Sequence of chain 1.K:
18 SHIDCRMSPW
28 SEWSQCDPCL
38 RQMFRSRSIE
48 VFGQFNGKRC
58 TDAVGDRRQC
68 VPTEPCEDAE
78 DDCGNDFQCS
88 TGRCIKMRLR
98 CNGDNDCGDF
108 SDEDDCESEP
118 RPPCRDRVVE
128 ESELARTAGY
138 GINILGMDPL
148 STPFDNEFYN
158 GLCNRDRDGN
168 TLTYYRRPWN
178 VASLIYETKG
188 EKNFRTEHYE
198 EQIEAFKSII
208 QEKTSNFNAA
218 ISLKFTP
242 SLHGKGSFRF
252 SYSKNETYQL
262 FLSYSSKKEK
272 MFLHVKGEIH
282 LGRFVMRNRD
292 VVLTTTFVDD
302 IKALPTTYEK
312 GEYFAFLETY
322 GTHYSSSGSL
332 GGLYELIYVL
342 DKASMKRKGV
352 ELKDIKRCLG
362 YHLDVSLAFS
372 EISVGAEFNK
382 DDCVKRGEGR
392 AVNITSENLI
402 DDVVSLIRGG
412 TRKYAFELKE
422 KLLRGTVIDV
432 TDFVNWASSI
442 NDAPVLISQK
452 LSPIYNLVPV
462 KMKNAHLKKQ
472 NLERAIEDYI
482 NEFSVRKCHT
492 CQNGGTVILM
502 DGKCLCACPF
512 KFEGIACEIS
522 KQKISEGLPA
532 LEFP

Sequence of chain 1.J:
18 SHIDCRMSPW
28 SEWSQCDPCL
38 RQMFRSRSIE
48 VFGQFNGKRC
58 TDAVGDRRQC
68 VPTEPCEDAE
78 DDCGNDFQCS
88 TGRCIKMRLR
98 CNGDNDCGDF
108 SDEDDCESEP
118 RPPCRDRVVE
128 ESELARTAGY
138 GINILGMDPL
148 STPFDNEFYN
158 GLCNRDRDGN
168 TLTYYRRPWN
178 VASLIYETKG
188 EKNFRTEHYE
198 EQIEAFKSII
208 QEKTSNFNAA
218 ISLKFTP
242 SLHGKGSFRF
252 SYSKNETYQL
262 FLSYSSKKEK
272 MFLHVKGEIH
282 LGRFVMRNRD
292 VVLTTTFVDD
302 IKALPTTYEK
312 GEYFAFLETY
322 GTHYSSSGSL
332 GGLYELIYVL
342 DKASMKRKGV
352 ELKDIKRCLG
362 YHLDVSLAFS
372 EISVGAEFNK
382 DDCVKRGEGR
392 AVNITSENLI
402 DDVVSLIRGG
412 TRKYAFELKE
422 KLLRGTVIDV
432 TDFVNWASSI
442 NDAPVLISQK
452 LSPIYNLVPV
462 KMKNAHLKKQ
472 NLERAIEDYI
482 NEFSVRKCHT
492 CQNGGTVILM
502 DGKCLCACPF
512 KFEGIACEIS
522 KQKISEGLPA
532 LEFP

This protein binds this small molecule.
Small molecule (SMILES): CC(=O)N[C@H]1[C@H](O[C@H]2[C@H](O)[C@@H](NC(C)=O)CO[C@@H]2CO)O[C@H](CO)[C@@H](O)[C@@H]1O

Binding-site contacts:
Ligand atom C7 contacts residue ILE395 of chain 1.J at 4.3 Å (hydrophobic).
Ligand atom C2 contacts residue ASN394 of chain 1.J at 2.4 Å.
Ligand atom C4 contacts residue ASN394 of chain 1.J at 4.1 Å.
Ligand atom O5 contacts residue GLU201 of chain 1.K at 3.1 Å (salt-bridge).
Ligand atom O7 contacts residue THR396 of chain 1.J at 3.2 Å (h-bond).
Ligand atom C7 contacts residue ARG348 of chain 1.J at 4.2 Å.
Ligand atom C7 contacts residue THR396 of chain 1.J at 4.2 Å.
Ligand atom C7 contacts residue ASN394 of chain 1.J at 3.8 Å.
Ligand atom O6 contacts residue GLN199 of chain 1.K at 4.0 Å.
Ligand atom O6 contacts residue GLU201 of chain 1.K at 3.5 Å (salt-bridge).
Ligand atom C8 contacts residue ARG348 of chain 1.J at 3.2 Å.
Ligand atom C5 contacts residue GLU201 of chain 1.K at 3.5 Å.
Ligand atom O5 contacts residue ASN394 of chain 1.J at 2.3 Å (h-bond).
Ligand atom C6 contacts residue GLU201 of chain 1.K at 3.2 Å.
Ligand atom C1 contacts residue GLU201 of chain 1.K at 4.0 Å.
Ligand atom C5 contacts residue ASN394 of chain 1.J at 3.6 Å.
Ligand atom O7 contacts residue ILE395 of chain 1.J at 4.0 Å.
Ligand atom C8 contacts residue LYS347 of chain 1.J at 4.1 Å.
Ligand atom O7 contacts residue LYS349 of chain 1.J at 3.5 Å (salt-bridge).
Ligand atom N2 contacts residue ASN394 of chain 1.J at 3.0 Å (h-bond).
Ligand atom N2 contacts residue LYS349 of chain 1.J at 3.6 Å.
Ligand atom C3 contacts residue ASN394 of chain 1.J at 3.8 Å.
Ligand atom C1 contacts residue ASN394 of chain 1.J at 1.4 Å.
Ligand atom C8 contacts residue LYS349 of chain 1.J at 3.5 Å.
Ligand atom C7 contacts residue LYS349 of chain 1.J at 4.2 Å.
Ligand atom C8 contacts residue ILE395 of chain 1.J at 4.1 Å (hydrophobic).
Ligand atom C2 contacts residue LYS349 of chain 1.J at 4.1 Å.
Ligand atom O7 contacts residue ASN394 of chain 1.J at 4.0 Å.